Binding-site contacts:
Ligand atom C2 contacts residue SER279 of chain 1.B at 4.3 Å.
Ligand atom N1 contacts residue ASP278 of chain 1.B at 3.5 Å.
Ligand atom C4 contacts residue ASP278 of chain 1.B at 4.1 Å.
Ligand atom O10 contacts residue ASN282 of chain 1.B at 4.1 Å.
Ligand atom C2 contacts residue ASN276 of chain 1.B at 4.1 Å.
Ligand atom C7 contacts residue ASP278 of chain 1.B at 4.0 Å.
Ligand atom C3 contacts residue ASN282 of chain 1.B at 4.3 Å.
Ligand atom C8 contacts residue ASN282 of chain 1.B at 3.8 Å.
Ligand atom C4 contacts residue ASN282 of chain 1.B at 3.9 Å.
Ligand atom O11 contacts residue ILE288 of chain 1.B at 4.5 Å.
Ligand atom C7 contacts residue ASN282 of chain 1.B at 3.8 Å.
Ligand atom C2 contacts residue ASN282 of chain 1.B at 4.2 Å.
Ligand atom O11 contacts residue ASN282 of chain 1.B at 3.9 Å.
Ligand atom O9 contacts residue ASP278 of chain 1.B at 4.0 Å.
Ligand atom C2 contacts residue ASP278 of chain 1.B at 3.8 Å.
Ligand atom C3 contacts residue ASN276 of chain 1.B at 4.4 Å.
Ligand atom C3 contacts residue ASP278 of chain 1.B at 3.9 Å.
Ligand atom O9 contacts residue ASN282 of chain 1.B at 4.4 Å.
Ligand atom N1 contacts residue SER279 of chain 1.B at 4.2 Å.
Ligand atom C3 contacts residue SER279 of chain 1.B at 4.0 Å.
Ligand atom C5 contacts residue ASN282 of chain 1.B at 3.4 Å.
Ligand atom C6 contacts residue ASN282 of chain 1.B at 3.3 Å.
Ligand atom N1 contacts residue ASN276 of chain 1.B at 3.0 Å (h-bond).

The small molecule below binds the protein below.
Small molecule (SMILES): Nc1ccc(C(=O)O)cc1O

Sequence of chain 1.B:
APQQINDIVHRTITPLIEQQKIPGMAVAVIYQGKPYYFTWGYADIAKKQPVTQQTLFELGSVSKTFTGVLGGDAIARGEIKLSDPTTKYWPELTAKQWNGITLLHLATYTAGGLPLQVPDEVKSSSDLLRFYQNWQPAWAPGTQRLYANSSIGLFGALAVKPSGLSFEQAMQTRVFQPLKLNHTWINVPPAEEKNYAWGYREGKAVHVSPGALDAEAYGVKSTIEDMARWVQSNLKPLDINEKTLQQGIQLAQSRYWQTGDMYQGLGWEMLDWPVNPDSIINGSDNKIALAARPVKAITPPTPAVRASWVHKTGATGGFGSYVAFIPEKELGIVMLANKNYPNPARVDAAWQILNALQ